Sequence of chain 3.A:
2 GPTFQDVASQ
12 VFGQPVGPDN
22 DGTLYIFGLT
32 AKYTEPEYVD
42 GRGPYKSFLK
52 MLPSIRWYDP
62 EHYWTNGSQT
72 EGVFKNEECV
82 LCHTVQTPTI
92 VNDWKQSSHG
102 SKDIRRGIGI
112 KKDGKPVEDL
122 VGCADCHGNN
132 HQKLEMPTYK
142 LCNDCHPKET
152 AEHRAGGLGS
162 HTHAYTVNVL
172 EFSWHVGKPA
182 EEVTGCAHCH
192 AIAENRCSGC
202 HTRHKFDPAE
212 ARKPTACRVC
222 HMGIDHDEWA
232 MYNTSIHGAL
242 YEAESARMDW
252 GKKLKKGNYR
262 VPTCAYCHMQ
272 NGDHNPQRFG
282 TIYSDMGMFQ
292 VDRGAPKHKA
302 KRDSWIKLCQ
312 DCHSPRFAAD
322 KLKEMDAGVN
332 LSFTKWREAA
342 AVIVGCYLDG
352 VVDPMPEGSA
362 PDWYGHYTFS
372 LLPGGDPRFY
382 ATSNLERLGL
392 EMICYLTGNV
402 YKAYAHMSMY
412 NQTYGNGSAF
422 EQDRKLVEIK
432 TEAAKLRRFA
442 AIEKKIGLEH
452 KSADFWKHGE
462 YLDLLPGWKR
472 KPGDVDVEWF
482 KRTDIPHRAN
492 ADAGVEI

Sequence of chain 1.A:
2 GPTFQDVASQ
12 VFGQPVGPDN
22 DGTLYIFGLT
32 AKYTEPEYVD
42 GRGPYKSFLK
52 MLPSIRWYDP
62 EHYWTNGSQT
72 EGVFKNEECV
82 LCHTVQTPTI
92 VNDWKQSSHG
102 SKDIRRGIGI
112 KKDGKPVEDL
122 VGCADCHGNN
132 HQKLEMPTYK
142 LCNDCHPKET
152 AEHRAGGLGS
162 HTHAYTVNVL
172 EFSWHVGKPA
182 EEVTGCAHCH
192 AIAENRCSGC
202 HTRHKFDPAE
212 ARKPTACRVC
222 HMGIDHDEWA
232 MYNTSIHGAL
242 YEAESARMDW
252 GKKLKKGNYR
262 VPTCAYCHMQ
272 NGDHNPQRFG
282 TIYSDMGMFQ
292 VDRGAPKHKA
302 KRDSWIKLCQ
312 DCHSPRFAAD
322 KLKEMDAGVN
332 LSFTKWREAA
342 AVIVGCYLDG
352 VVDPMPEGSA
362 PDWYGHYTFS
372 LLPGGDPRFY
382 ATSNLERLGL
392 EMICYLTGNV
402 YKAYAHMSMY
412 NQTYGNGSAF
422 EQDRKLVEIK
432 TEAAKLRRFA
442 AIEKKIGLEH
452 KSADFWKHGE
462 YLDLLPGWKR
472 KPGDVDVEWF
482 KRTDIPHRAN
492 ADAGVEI

The protein below binds the small molecule below.
Small molecule (SMILES): O=C(CCCC1CCCCC1)N(CCO)C[C@H](O)[C@@H](O)[C@H](O)[C@H](O)CO

Binding-site contacts:
Ligand atom CAK contacts residue LEU30 of chain 3.A at 4.1 Å (hydrophobic).
Ligand atom CAL contacts residue PHE28 of chain 3.A at 4.4 Å (hydrophobic).
Ligand atom CAU contacts residue PHE28 of chain 3.A at 3.7 Å (hydrophobic).
Ligand atom CAJ contacts residue TRP337 of chain 1.A at 3.8 Å (hydrophobic).
Ligand atom CAT contacts residue PRO374 of chain 1.A at 4.4 Å (hydrophobic).
Ligand atom OAA contacts residue GLY375 of chain 1.A at 2.6 Å (h-bond).
Ligand atom NAZ contacts residue ALA490 of chain 1.A at 4.2 Å.
Ligand atom CAO contacts residue PHE28 of chain 3.A at 3.8 Å (hydrophobic).
Ligand atom CAN contacts residue LEU373 of chain 1.A at 4.4 Å (hydrophobic).
Ligand atom CAU contacts residue PHE13 of chain 3.A at 4.2 Å (hydrophobic).
Ligand atom CAP contacts residue PRO374 of chain 1.A at 3.9 Å (hydrophobic).
Ligand atom CAO contacts residue LEU372 of chain 1.A at 4.1 Å (hydrophobic).
Ligand atom CAK contacts residue LEU373 of chain 1.A at 4.3 Å (hydrophobic).
Ligand atom OAA contacts residue LEU373 of chain 1.A at 4.3 Å.
Ligand atom CAT contacts residue GLY376 of chain 1.A at 4.5 Å.
Ligand atom CAJ contacts residue PHE28 of chain 3.A at 4.1 Å (hydrophobic).
Ligand atom OAA contacts residue PRO374 of chain 1.A at 3.4 Å.
Ligand atom CAN contacts residue GLY375 of chain 1.A at 4.3 Å.
Ligand atom CAL contacts residue PHE13 of chain 3.A at 4.4 Å (hydrophobic).
Ligand atom CAQ contacts residue PRO378 of chain 1.A at 3.6 Å (hydrophobic).
Ligand atom CAQ contacts residue PHE28 of chain 3.A at 3.9 Å (hydrophobic).
Ligand atom CAN contacts residue PRO378 of chain 1.A at 4.5 Å (hydrophobic).
Ligand atom CAP contacts residue PHE13 of chain 3.A at 3.9 Å (hydrophobic).
Ligand atom OAA contacts residue GLY376 of chain 1.A at 4.3 Å.
Ligand atom CAQ contacts residue SER371 of chain 1.A at 4.5 Å.
Ligand atom CAL contacts residue PRO374 of chain 1.A at 4.0 Å (hydrophobic).
Ligand atom CAP contacts residue LEU372 of chain 1.A at 3.6 Å (hydrophobic).
Ligand atom CAO contacts residue PRO378 of chain 1.A at 4.1 Å (hydrophobic).
Ligand atom CAJ contacts residue LEU372 of chain 1.A at 4.3 Å (hydrophobic).
Ligand atom CAK contacts residue PHE13 of chain 3.A at 3.9 Å (hydrophobic).
Ligand atom CAT contacts residue GLY375 of chain 1.A at 3.7 Å.
Ligand atom CAQ contacts residue LEU373 of chain 1.A at 4.0 Å (hydrophobic).
Ligand atom CAL contacts residue LEU373 of chain 1.A at 3.7 Å (hydrophobic).
Ligand atom CAI contacts residue LEU372 of chain 1.A at 3.5 Å (hydrophobic).
Ligand atom CAI contacts residue LEU30 of chain 3.A at 4.4 Å (hydrophobic).
Ligand atom CAP contacts residue LEU373 of chain 1.A at 3.6 Å (hydrophobic).
Ligand atom CAN contacts residue GLY376 of chain 1.A at 3.9 Å.
Ligand atom CAK contacts residue LEU372 of chain 1.A at 3.5 Å (hydrophobic).
Ligand atom CAL contacts residue GLY375 of chain 1.A at 4.4 Å.